The protein below binds the small molecule below.
Small molecule (SMILES): COc1ccc(OCc2ccc(COc3c(Cl)cccc3Cl)cc2)c(Cl)c1

Binding-site contacts:
Ligand atom O3 contacts residue TYR112 of chain 41.A at 3.6 Å.
Ligand atom CL2 contacts residue ALA24 of chain 41.C at 3.5 Å.
Ligand atom C11 contacts residue ILE110 of chain 41.A at 3.8 Å (hydrophobic).
Ligand atom C4 contacts residue MET132 of chain 41.A at 3.8 Å (hydrophobic).
Ligand atom C14 contacts residue TYR159 of chain 41.A at 3.5 Å (hydrophobic).
Ligand atom C8 contacts residue MET132 of chain 41.A at 3.4 Å (hydrophobic).
Ligand atom C7 contacts residue MET132 of chain 41.A at 3.3 Å (hydrophobic).
Ligand atom O2 contacts residue VAL196 of chain 41.A at 3.4 Å.
Ligand atom C12 contacts residue PHE134 of chain 41.A at 3.8 Å (hydrophobic).
Ligand atom C6 contacts residue TYR112 of chain 41.A at 3.7 Å (hydrophobic).
Ligand atom C21 contacts residue TYR205 of chain 41.A at 3.8 Å (hydrophobic).
Ligand atom C19 contacts residue LEU240 of chain 41.A at 3.8 Å (hydrophobic).
Ligand atom C13 contacts residue ILE110 of chain 41.A at 3.7 Å (hydrophobic).
Ligand atom C17 contacts residue ALA24 of chain 41.C at 3.7 Å (hydrophobic).
Ligand atom C16 contacts residue ALA24 of chain 41.C at 3.8 Å (hydrophobic).
Ligand atom O1 contacts residue PHE237 of chain 41.A at 3.8 Å.
Ligand atom C5 contacts residue TYR112 of chain 41.A at 3.5 Å (hydrophobic).
Ligand atom C21 contacts residue SER128 of chain 41.A at 3.8 Å.
Ligand atom O1 contacts residue MET132 of chain 41.A at 3.7 Å.
Ligand atom O1 contacts residue ILE110 of chain 41.A at 3.7 Å.
Ligand atom C2 contacts residue PHE237 of chain 41.A at 3.6 Å (hydrophobic).
Ligand atom C9 contacts residue VAL199 of chain 41.A at 3.6 Å (hydrophobic).
Ligand atom C17 contacts residue TYR159 of chain 41.A at 3.7 Å (hydrophobic).
Ligand atom CL3 contacts residue LEU240 of chain 41.A at 3.8 Å.
Ligand atom C20 contacts residue LEU240 of chain 41.A at 3.8 Å (hydrophobic).
Ligand atom C9 contacts residue PHE237 of chain 41.A at 3.7 Å (hydrophobic).
Ligand atom C7 contacts residue PHE237 of chain 41.A at 3.5 Å (hydrophobic).
Ligand atom C21 contacts residue HIS207 of chain 41.A at 3.6 Å.
Ligand atom C13 contacts residue MET132 of chain 41.A at 3.4 Å (hydrophobic).
Ligand atom C1 contacts residue TYR205 of chain 41.A at 3.8 Å (hydrophobic).
Ligand atom CL2 contacts residue ILE25 of chain 41.C at 3.4 Å.
Ligand atom C20 contacts residue ILE194 of chain 41.A at 3.8 Å (hydrophobic).
Ligand atom CL2 contacts residue TYR159 of chain 41.A at 3.6 Å.
Ligand atom CL3 contacts residue PHE134 of chain 41.A at 3.8 Å.
Ligand atom C13 contacts residue PHE134 of chain 41.A at 3.7 Å (hydrophobic).
Ligand atom O3 contacts residue PHE130 of chain 41.A at 3.6 Å.
Ligand atom C16 contacts residue TYR159 of chain 41.A at 3.8 Å (hydrophobic).
Ligand atom C12 contacts residue ILE110 of chain 41.A at 3.8 Å (hydrophobic).
Ligand atom C3 contacts residue MET132 of chain 41.A at 3.7 Å (hydrophobic).
Ligand atom C10 contacts residue TYR159 of chain 41.A at 3.5 Å (hydrophobic).

Sequence of chain 41.C:
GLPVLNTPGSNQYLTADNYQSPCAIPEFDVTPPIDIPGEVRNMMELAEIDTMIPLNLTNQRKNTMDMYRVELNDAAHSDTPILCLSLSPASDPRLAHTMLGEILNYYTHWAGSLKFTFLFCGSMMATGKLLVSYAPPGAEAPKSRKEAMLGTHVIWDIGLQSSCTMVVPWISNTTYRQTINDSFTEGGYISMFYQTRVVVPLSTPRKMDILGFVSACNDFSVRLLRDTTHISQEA

Sequence of chain 41.A:
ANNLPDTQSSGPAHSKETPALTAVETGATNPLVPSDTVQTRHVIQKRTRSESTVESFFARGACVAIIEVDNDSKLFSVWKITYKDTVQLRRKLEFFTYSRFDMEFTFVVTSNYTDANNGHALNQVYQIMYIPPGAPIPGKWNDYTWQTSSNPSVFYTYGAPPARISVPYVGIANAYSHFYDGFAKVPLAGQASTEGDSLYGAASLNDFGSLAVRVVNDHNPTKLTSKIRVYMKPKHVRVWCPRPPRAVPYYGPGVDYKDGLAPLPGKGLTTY